Binding-site contacts:
Ligand atom O2 contacts residue PHE3 of chain 2.B at 3.4 Å.
Ligand atom C4A contacts residue ILE500 of chain 1.B at 3.9 Å (hydrophobic).
Ligand atom O2 contacts residue THR557 of chain 1.B at 3.4 Å.
Ligand atom O1' contacts residue PHE171 of chain 1.B at 4.4 Å.
Ligand atom O1 contacts residue TYR208 of chain 1.B at 4.0 Å.
Ligand atom C5 contacts residue ILE500 of chain 1.B at 4.1 Å (hydrophobic).
Ligand atom CM4 contacts residue ILE500 of chain 1.B at 4.3 Å (hydrophobic).
Ligand atom C6 contacts residue HS8436 of chain 1.B at 2.9 Å.
Ligand atom C8 contacts residue HIS252 of chain 1.B at 4.1 Å.
Ligand atom O1' contacts residue HIS356 of chain 1.B at 2.8 Å (h-bond).
Ligand atom C8 contacts residue HS8436 of chain 1.B at 3.6 Å.
Ligand atom C3 contacts residue ILE500 of chain 1.B at 3.7 Å (hydrophobic).
Ligand atom C2 contacts residue THR557 of chain 1.B at 3.9 Å.
Ligand atom O1 contacts residue THR557 of chain 1.B at 4.1 Å.
Ligand atom C7 contacts residue HS8436 of chain 1.B at 2.9 Å.
Ligand atom O1' contacts residue HS8436 of chain 1.B at 2.7 Å (h-bond).
Ligand atom O2 contacts residue TYR208 of chain 1.B at 3.8 Å.
Ligand atom C7 contacts residue HIS252 of chain 1.B at 3.6 Å.
Ligand atom C2 contacts residue TYR208 of chain 1.B at 4.4 Å (hydrophobic).
Ligand atom C7 contacts residue HIS356 of chain 1.B at 3.4 Å.
Ligand atom C8A contacts residue ILE500 of chain 1.B at 4.1 Å (hydrophobic).
Ligand atom C8A contacts residue HS8436 of chain 1.B at 4.4 Å.
Ligand atom O1 contacts residue ILE500 of chain 1.B at 4.1 Å.
Ligand atom C2 contacts residue PHE3 of chain 2.B at 4.2 Å (hydrophobic).
Ligand atom C5 contacts residue HS8436 of chain 1.B at 3.8 Å.
Ligand atom C6 contacts residue HIS356 of chain 1.B at 3.2 Å.
Ligand atom C4 contacts residue ILE500 of chain 1.B at 3.7 Å (hydrophobic).
Ligand atom O1' contacts residue HIS252 of chain 1.B at 2.5 Å (h-bond).
Ligand atom C2 contacts residue ILE500 of chain 1.B at 4.0 Å (hydrophobic).
Ligand atom C5 contacts residue HIS356 of chain 1.B at 4.2 Å.
Ligand atom C8 contacts residue PHE171 of chain 1.B at 3.6 Å (hydrophobic).
Ligand atom C7 contacts residue PHE171 of chain 1.B at 4.2 Å (hydrophobic).
Ligand atom C8 contacts residue THR501 of chain 1.B at 4.5 Å.
Ligand atom O1 contacts residue PHE171 of chain 1.B at 4.0 Å.
Ligand atom C4A contacts residue HS8436 of chain 1.B at 4.4 Å.
Ligand atom C8A contacts residue PHE171 of chain 1.B at 4.0 Å (hydrophobic).

Sequence of chain 1.B:
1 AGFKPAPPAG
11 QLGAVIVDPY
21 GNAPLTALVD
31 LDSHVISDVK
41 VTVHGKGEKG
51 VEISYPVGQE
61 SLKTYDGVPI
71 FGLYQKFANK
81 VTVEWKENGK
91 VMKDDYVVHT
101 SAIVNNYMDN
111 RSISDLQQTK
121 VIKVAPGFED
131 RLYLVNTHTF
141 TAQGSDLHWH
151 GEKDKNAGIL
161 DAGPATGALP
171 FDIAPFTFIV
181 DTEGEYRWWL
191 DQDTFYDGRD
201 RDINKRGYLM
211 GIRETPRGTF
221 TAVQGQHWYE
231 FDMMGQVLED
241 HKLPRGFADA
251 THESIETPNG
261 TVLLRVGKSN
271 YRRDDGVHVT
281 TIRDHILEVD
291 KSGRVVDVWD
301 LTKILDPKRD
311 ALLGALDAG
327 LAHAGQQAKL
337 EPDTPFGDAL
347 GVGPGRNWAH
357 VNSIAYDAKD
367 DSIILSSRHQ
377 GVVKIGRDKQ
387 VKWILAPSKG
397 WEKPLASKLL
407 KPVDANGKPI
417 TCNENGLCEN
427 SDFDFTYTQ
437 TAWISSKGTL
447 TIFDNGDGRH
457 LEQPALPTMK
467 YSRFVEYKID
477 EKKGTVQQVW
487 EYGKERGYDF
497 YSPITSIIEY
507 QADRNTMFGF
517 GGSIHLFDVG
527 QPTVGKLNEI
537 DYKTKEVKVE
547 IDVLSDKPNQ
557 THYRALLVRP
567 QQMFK

The protein below binds the small molecule below.
Small molecule (SMILES): Cc1cc(=O)oc2cc(O)ccc12

Sequence of chain 2.B:
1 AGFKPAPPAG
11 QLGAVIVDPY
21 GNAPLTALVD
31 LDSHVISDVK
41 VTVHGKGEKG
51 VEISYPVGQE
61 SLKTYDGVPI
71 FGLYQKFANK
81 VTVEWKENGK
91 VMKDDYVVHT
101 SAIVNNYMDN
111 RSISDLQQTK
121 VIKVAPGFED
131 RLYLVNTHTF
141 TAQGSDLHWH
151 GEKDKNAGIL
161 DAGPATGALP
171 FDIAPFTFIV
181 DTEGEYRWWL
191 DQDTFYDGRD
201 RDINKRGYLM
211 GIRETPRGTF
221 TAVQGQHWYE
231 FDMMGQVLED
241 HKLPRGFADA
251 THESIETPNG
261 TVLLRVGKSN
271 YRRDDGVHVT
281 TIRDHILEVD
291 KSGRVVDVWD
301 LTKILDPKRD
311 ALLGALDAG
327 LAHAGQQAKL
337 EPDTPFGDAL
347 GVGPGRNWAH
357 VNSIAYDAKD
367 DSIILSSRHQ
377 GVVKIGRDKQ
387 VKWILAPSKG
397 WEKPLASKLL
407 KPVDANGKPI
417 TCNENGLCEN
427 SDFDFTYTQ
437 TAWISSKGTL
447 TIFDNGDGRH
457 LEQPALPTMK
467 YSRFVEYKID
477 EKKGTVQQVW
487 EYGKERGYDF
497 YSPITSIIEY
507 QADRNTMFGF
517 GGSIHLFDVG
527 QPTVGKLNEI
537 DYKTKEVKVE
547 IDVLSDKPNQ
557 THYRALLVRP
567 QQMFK